Sequence of chain 1.I:
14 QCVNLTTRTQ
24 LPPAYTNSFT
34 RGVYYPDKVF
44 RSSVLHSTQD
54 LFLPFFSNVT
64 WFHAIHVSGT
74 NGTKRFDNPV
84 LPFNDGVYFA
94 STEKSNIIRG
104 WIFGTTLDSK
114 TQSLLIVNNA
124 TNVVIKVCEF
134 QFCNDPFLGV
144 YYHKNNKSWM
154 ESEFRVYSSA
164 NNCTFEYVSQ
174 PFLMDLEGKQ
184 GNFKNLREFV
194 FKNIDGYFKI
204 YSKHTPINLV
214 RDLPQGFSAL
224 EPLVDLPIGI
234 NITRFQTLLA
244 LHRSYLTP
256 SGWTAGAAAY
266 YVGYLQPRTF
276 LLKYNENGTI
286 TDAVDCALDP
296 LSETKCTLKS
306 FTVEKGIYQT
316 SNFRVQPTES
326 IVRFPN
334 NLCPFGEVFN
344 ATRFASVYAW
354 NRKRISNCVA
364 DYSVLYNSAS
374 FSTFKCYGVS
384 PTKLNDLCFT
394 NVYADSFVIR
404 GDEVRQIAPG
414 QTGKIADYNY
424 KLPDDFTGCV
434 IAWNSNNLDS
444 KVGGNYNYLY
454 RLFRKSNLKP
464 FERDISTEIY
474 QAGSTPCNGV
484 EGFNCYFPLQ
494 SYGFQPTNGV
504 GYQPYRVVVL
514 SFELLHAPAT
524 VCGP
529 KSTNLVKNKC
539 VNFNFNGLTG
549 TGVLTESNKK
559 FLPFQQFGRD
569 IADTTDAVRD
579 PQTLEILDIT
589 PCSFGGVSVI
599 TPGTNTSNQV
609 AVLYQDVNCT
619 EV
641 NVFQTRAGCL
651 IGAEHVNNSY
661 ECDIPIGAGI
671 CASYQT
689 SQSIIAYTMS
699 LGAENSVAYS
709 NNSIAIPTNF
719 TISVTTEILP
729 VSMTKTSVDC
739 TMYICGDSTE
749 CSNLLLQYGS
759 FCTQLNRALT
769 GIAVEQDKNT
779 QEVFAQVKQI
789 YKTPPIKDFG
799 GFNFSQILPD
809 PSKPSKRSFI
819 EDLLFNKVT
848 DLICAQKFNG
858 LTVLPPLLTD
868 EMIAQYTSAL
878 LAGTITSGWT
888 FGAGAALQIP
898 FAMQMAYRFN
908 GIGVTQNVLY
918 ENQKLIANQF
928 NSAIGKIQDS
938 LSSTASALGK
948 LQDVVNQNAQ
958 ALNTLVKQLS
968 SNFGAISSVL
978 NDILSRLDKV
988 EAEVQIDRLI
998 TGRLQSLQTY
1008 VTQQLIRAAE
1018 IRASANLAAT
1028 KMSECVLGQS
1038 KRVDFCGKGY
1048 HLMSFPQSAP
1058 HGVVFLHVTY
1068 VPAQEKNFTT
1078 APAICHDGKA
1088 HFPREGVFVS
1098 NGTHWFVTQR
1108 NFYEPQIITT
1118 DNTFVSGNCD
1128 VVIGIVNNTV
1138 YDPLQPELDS

A small-molecule ligand and the protein it binds are described below.
Small molecule (SMILES): CC(=O)N[C@@H]1[C@@H](O)[C@H](O)[C@@H](CO)O[C@H]1O

Binding-site contacts:
Ligand atom O5 contacts residue ASN603 of chain 1.I at 2.4 Å (h-bond).
Ligand atom C3 contacts residue ASN603 of chain 1.I at 3.8 Å.
Ligand atom C4 contacts residue ASN603 of chain 1.I at 4.3 Å.
Ligand atom C7 contacts residue THR604 of chain 1.I at 4.2 Å.
Ligand atom O7 contacts residue THR604 of chain 1.I at 3.6 Å.
Ligand atom C1 contacts residue ASN603 of chain 1.I at 1.4 Å.
Ligand atom C5 contacts residue ASN603 of chain 1.I at 3.7 Å.
Ligand atom C7 contacts residue ASN603 of chain 1.I at 3.6 Å.
Ligand atom O6 contacts residue ASN603 of chain 1.I at 3.8 Å.
Ligand atom C2 contacts residue ASN603 of chain 1.I at 2.5 Å.
Ligand atom N2 contacts residue ASN603 of chain 1.I at 2.8 Å (h-bond).
Ligand atom C6 contacts residue ASN603 of chain 1.I at 4.3 Å.
Ligand atom O7 contacts residue ASN603 of chain 1.I at 4.0 Å.